Sequence of chain 44.A:
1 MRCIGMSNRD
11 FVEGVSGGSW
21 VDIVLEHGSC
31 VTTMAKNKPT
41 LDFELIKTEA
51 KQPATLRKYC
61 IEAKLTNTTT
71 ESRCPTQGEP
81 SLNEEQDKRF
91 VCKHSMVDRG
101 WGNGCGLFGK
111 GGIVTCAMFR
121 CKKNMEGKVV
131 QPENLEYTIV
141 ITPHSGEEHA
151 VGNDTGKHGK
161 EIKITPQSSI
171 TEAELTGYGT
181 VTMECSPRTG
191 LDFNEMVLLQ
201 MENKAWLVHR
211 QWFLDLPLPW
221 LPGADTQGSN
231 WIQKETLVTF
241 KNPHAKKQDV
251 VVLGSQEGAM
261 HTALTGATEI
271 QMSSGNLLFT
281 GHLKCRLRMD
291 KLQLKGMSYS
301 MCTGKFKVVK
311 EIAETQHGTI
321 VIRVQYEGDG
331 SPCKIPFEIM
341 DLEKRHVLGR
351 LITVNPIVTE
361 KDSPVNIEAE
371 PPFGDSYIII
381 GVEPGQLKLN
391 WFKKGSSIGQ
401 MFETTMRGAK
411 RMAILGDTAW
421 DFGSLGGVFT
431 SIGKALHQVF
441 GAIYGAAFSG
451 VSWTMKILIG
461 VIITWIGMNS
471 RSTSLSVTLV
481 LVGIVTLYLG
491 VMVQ

Binding-site contacts:
Ligand atom C5 contacts residue ASN67 of chain 44.A at 3.7 Å.
Ligand atom C2 contacts residue ASN67 of chain 44.A at 2.5 Å.
Ligand atom C8 contacts residue PHE90 of chain 44.A at 4.0 Å (hydrophobic).
Ligand atom C1 contacts residue ASN67 of chain 44.A at 1.4 Å.
Ligand atom O7 contacts residue MET118 of chain 44.A at 3.5 Å.
Ligand atom C8 contacts residue MET118 of chain 44.A at 3.8 Å (hydrophobic).
Ligand atom O5 contacts residue ASN67 of chain 44.A at 2.4 Å (h-bond).
Ligand atom N2 contacts residue ASN67 of chain 44.A at 2.9 Å (h-bond).
Ligand atom C7 contacts residue ASN67 of chain 44.A at 3.2 Å.
Ligand atom C8 contacts residue ASN67 of chain 44.A at 4.0 Å.
Ligand atom O7 contacts residue ASN67 of chain 44.A at 3.0 Å (h-bond).
Ligand atom C3 contacts residue ASN67 of chain 44.A at 3.8 Å.
Ligand atom C7 contacts residue MET118 of chain 44.A at 4.0 Å (hydrophobic).
Ligand atom C4 contacts residue ASN67 of chain 44.A at 4.2 Å.

This protein binds this small molecule.
Small molecule (SMILES): CC(=O)N[C@@H]1[C@@H](O)[C@H](O)[C@@H](CO)O[C@H]1O